Sequence of chain 2.B:
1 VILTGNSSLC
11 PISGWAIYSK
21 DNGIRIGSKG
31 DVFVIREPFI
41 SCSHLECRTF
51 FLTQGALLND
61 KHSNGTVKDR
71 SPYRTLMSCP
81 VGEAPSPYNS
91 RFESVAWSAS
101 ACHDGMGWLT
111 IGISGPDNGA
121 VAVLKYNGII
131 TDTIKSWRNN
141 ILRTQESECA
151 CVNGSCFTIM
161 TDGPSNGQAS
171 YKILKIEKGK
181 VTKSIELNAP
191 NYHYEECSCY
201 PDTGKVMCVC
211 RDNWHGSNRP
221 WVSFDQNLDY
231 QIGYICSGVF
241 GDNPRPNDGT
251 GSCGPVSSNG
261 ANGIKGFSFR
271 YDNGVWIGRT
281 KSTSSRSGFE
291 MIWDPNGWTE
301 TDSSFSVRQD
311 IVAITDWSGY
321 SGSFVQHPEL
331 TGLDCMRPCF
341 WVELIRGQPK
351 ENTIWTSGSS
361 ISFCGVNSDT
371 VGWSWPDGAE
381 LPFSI

Sequence of chain 1.A:
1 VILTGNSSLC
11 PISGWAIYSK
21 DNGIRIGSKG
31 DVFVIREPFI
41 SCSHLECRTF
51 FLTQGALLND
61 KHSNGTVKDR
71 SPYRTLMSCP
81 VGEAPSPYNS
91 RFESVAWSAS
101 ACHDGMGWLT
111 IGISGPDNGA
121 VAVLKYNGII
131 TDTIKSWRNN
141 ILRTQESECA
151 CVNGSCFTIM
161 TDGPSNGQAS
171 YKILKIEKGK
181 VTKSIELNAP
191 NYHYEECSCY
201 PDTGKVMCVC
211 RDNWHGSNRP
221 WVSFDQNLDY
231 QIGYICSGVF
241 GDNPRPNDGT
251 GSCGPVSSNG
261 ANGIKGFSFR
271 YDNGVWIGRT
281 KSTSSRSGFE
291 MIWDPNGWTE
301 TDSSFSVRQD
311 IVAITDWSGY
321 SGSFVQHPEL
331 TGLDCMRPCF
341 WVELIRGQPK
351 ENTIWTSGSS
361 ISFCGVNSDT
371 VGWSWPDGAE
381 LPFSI

This small molecule binds to this protein.
Small molecule (SMILES): CC(=O)N[C@H]1CO[C@H](CO)[C@@H](O)[C@@H]1O[C@@H]1O[C@@H](C)[C@@H](O)[C@@H](O)[C@@H]1O

Binding-site contacts:
Ligand atom C7 contacts residue ASN64 of chain 2.B at 3.4 Å.
Ligand atom C6 contacts residue GLY65 of chain 2.B at 4.4 Å.
Ligand atom O5 contacts residue GLY65 of chain 2.B at 4.0 Å.
Ligand atom C8 contacts residue ASN64 of chain 2.B at 4.5 Å.
Ligand atom C5 contacts residue ASN64 of chain 2.B at 3.7 Å.
Ligand atom C2 contacts residue ASN64 of chain 2.B at 2.4 Å.
Ligand atom O7 contacts residue GLU380 of chain 1.A at 4.0 Å.
Ligand atom C8 contacts residue GLU380 of chain 1.A at 4.5 Å.
Ligand atom C3 contacts residue ASN64 of chain 2.B at 3.8 Å.
Ligand atom C4 contacts residue ASN64 of chain 2.B at 4.2 Å.
Ligand atom O5 contacts residue ASN64 of chain 2.B at 2.4 Å (h-bond).
Ligand atom C1 contacts residue ASN64 of chain 2.B at 1.5 Å.
Ligand atom O6 contacts residue GLY65 of chain 2.B at 3.8 Å.
Ligand atom N2 contacts residue ASN64 of chain 2.B at 2.8 Å (h-bond).
Ligand atom O7 contacts residue ASN64 of chain 2.B at 3.8 Å.
Ligand atom C7 contacts residue GLU380 of chain 1.A at 4.5 Å.